Binding-site contacts:
Ligand atom C7 contacts residue HIS1101 of chain 1.B at 3.9 Å.
Ligand atom C1 contacts residue THR1100 of chain 1.B at 3.7 Å.
Ligand atom C3 contacts residue THR1100 of chain 1.B at 3.4 Å.
Ligand atom C5 contacts residue ASN1098 of chain 1.B at 3.7 Å.
Ligand atom O4 contacts residue HIS1101 of chain 1.B at 3.6 Å.
Ligand atom C4 contacts residue THR1100 of chain 1.B at 4.4 Å.
Ligand atom C8 contacts residue ASN1098 of chain 1.B at 3.8 Å.
Ligand atom N2 contacts residue ASN1098 of chain 1.B at 2.8 Å (h-bond).
Ligand atom C8 contacts residue HIS1101 of chain 1.B at 4.1 Å.
Ligand atom C2 contacts residue ASN1098 of chain 1.B at 2.5 Å.
Ligand atom O7 contacts residue ASN1098 of chain 1.B at 2.8 Å (h-bond).
Ligand atom C6 contacts residue PHE1103 of chain 1.B at 3.5 Å (hydrophobic).
Ligand atom C7 contacts residue ASN1098 of chain 1.B at 3.0 Å.
Ligand atom C4 contacts residue ASN1098 of chain 1.B at 4.2 Å.
Ligand atom C3 contacts residue ASN1098 of chain 1.B at 3.8 Å.
Ligand atom N2 contacts residue THR1100 of chain 1.B at 3.5 Å (h-bond).
Ligand atom N2 contacts residue HIS1101 of chain 1.B at 4.5 Å.
Ligand atom C4 contacts residue HIS1101 of chain 1.B at 4.0 Å.
Ligand atom O5 contacts residue PHE1103 of chain 1.B at 3.8 Å.
Ligand atom C5 contacts residue THR1100 of chain 1.B at 4.5 Å.
Ligand atom C3 contacts residue HIS1101 of chain 1.B at 3.8 Å.
Ligand atom C5 contacts residue HIS1101 of chain 1.B at 4.0 Å.
Ligand atom O7 contacts residue HIS1101 of chain 1.B at 3.7 Å.
Ligand atom C8 contacts residue THR1100 of chain 1.B at 4.2 Å.
Ligand atom C2 contacts residue THR1100 of chain 1.B at 3.7 Å.
Ligand atom C5 contacts residue PHE1103 of chain 1.B at 3.8 Å (hydrophobic).
Ligand atom C1 contacts residue ASN1098 of chain 1.B at 1.4 Å.
Ligand atom O5 contacts residue ASN1098 of chain 1.B at 2.4 Å (h-bond).
Ligand atom O3 contacts residue THR1100 of chain 1.B at 4.2 Å.

This protein binds this small molecule.
Small molecule (SMILES): CC(=O)N[C@H]1[C@H](O[C@H]2[C@H](O)[C@@H](NC(C)=O)CO[C@@H]2CO)O[C@H](CO)[C@@H](O)[C@@H]1O

Sequence of chain 1.B:
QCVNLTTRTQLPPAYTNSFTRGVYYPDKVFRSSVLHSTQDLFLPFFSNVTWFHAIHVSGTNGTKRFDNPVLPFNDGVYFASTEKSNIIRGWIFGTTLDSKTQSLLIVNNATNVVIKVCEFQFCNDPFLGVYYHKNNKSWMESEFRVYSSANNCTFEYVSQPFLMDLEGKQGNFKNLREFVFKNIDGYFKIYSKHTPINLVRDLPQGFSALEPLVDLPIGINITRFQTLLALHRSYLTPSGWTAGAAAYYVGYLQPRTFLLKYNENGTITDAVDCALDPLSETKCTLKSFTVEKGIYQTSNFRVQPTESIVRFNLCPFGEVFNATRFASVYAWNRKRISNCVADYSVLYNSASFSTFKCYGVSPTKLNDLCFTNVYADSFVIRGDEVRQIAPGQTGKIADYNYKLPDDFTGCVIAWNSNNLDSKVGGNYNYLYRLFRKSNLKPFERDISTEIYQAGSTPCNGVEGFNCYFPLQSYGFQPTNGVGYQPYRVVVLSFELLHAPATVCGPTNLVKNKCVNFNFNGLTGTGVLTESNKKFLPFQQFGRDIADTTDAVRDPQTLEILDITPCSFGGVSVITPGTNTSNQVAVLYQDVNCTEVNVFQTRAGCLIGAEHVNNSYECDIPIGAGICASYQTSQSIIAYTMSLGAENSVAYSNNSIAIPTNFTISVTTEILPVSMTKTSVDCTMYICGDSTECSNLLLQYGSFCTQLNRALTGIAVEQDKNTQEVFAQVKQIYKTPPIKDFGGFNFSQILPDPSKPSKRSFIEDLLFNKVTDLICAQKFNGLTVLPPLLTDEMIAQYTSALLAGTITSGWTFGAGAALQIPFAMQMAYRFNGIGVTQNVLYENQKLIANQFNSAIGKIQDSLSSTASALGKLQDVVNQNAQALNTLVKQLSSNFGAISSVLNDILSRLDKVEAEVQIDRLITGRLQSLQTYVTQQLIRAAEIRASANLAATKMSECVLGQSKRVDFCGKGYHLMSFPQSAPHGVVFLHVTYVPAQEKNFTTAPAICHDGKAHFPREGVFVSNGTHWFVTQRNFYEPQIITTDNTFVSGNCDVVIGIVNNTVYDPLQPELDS